Sequence of chain 1.H:
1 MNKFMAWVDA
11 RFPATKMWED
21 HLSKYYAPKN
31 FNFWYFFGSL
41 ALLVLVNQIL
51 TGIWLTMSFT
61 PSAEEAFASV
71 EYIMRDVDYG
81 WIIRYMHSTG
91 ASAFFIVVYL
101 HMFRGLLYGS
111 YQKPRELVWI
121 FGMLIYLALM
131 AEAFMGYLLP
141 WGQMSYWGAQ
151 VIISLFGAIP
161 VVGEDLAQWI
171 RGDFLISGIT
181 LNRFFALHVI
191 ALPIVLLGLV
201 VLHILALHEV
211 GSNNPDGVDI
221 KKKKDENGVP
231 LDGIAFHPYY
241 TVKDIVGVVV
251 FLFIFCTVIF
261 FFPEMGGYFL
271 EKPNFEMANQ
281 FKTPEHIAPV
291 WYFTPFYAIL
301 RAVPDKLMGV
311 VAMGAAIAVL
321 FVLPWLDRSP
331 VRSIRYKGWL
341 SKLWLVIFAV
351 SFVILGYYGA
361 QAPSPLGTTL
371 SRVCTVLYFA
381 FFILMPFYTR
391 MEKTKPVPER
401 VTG

Sequence of chain 1.I:
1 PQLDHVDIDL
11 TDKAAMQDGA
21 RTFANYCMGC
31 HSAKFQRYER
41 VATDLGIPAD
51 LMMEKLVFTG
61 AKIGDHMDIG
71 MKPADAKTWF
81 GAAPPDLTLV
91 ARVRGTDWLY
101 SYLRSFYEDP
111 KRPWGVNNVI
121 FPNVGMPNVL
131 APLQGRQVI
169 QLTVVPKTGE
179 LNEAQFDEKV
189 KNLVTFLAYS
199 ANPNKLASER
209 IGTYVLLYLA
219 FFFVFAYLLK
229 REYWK

A small-molecule ligand and the protein it binds are described below.
Small molecule (SMILES): COC1=C(OC)C(=O)C(C/C=C(\C)CC/C=C(\C)CC/C=C(\C)CC/C=C(\C)CC/C=C(\C)CC/C=C(\C)CC/C=C(\C)CC/C=C(\C)CC/C=C(\C)CCC=C(C)C)=C(C)C1=O

Sequence of chain 1.C:
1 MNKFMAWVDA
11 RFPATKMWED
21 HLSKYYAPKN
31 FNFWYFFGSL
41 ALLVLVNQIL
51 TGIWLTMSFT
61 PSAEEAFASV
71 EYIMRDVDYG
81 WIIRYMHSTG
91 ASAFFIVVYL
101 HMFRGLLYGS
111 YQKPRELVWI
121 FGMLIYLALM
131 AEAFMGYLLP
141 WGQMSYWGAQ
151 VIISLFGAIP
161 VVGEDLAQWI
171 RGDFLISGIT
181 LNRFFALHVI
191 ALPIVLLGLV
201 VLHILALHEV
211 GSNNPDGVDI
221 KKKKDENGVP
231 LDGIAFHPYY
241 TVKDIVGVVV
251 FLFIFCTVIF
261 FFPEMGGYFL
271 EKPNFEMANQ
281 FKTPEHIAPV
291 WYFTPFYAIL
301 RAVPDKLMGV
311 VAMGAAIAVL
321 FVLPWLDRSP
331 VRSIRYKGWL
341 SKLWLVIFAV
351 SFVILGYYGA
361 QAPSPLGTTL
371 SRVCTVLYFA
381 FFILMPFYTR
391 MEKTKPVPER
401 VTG

Sequence of chain 1.B:
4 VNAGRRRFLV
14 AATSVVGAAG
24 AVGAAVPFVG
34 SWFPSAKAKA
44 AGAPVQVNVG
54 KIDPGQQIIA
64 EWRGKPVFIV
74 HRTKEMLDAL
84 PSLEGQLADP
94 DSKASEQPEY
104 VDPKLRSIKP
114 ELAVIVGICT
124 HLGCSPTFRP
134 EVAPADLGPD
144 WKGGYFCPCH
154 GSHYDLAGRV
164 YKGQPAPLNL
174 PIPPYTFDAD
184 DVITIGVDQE

Binding-site contacts:
Ligand atom C40 contacts residue ALA24 of chain 1.B at 3.2 Å (hydrophobic).
Ligand atom O5 contacts residue PRO289 of chain 1.C at 3.2 Å.
Ligand atom C20 contacts residue PHE156 of chain 1.C at 3.4 Å (hydrophobic).
Ligand atom O5 contacts residue ILE152 of chain 1.C at 3.1 Å.
Ligand atom C3 contacts residue TYR297 of chain 1.C at 3.5 Å (hydrophobic).
Ligand atom C16 contacts residue PHE134 of chain 1.C at 3.3 Å (hydrophobic).
Ligand atom C4M contacts residue PRO289 of chain 1.C at 3.4 Å (hydrophobic).
Ligand atom C33 contacts residue TRP54 of chain 1.H at 3.7 Å (hydrophobic).
Ligand atom O2 contacts residue TYR297 of chain 1.C at 3.2 Å.
Ligand atom C4 contacts residue ILE152 of chain 1.C at 3.6 Å (hydrophobic).
Ligand atom O2 contacts residue VAL151 of chain 1.C at 3.1 Å.
Ligand atom C4M contacts residue GLY148 of chain 1.C at 3.5 Å.
Ligand atom C1M contacts residue LEU155 of chain 1.C at 3.6 Å (hydrophobic).
Ligand atom C27 contacts residue TRP169 of chain 1.C at 3.7 Å (hydrophobic).
Ligand atom C52 contacts residue PHE220 of chain 1.I at 3.6 Å (hydrophobic).
Ligand atom C3M contacts residue VAL151 of chain 1.C at 3.6 Å (hydrophobic).
Ligand atom C41 contacts residue LEU50 of chain 1.H at 3.4 Å (hydrophobic).
Ligand atom C3M contacts residue ILE287 of chain 1.C at 3.5 Å (hydrophobic).
Ligand atom O4 contacts residue ILE152 of chain 1.C at 3.2 Å.
Ligand atom C6 contacts residue TYR297 of chain 1.C at 3.8 Å (hydrophobic).
Ligand atom C3M contacts residue TYR297 of chain 1.C at 3.3 Å (hydrophobic).
Ligand atom C1 contacts residue TYR297 of chain 1.C at 3.4 Å (hydrophobic).
Ligand atom C4M contacts residue ALA288 of chain 1.C at 3.7 Å (hydrophobic).
Ligand atom C2 contacts residue VAL151 of chain 1.C at 3.5 Å (hydrophobic).
Ligand atom C5 contacts residue PRO289 of chain 1.C at 3.6 Å (hydrophobic).
Ligand atom O4 contacts residue GLY148 of chain 1.C at 3.8 Å.
Ligand atom C50 contacts residue GLY20 of chain 1.B at 3.5 Å.
Ligand atom C5 contacts residue ILE152 of chain 1.C at 3.5 Å (hydrophobic).
Ligand atom C3 contacts residue VAL151 of chain 1.C at 3.5 Å (hydrophobic).
Ligand atom C30 contacts residue TRP169 of chain 1.C at 3.3 Å (hydrophobic).
Ligand atom C51 contacts residue PHE220 of chain 1.I at 3.3 Å (hydrophobic).
Ligand atom C4 contacts residue PRO289 of chain 1.C at 3.8 Å (hydrophobic).
Ligand atom C6 contacts residue ILE152 of chain 1.C at 3.7 Å (hydrophobic).
Ligand atom C13 contacts residue PHE134 of chain 1.C at 3.8 Å (hydrophobic).
Ligand atom C1M contacts residue LEU300 of chain 1.C at 3.6 Å (hydrophobic).
Ligand atom C53 contacts residue VAL248 of chain 1.H at 3.7 Å (hydrophobic).
Ligand atom C30 contacts residue TRP54 of chain 1.H at 3.8 Å (hydrophobic).
Ligand atom C2 contacts residue TYR297 of chain 1.C at 3.2 Å (hydrophobic).
Ligand atom C1M contacts residue MET313 of chain 1.C at 3.3 Å (hydrophobic).
Ligand atom O3 contacts residue VAL151 of chain 1.C at 2.8 Å.